Sequence of chain 1.C:
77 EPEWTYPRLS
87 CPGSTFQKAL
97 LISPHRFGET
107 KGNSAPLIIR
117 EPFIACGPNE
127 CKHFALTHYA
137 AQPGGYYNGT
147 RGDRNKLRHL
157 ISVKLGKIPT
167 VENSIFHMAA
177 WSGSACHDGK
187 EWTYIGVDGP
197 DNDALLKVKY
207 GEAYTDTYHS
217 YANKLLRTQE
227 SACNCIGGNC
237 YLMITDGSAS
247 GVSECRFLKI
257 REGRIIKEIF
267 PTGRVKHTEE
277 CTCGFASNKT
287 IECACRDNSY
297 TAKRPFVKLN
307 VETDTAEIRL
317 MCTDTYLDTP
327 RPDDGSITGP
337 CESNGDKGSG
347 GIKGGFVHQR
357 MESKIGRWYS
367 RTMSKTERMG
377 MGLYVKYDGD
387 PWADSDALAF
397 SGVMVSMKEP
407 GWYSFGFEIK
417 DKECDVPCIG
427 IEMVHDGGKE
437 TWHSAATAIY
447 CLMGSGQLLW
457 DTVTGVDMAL

The protein below binds the small molecule below.
Small molecule (SMILES): CC(=O)N[C@@H]1[C@@H](O)[C@H](O)[C@@H](CO)O[C@H]1O

Binding-site contacts:
Ligand atom N2 contacts residue ASN144 of chain 1.C at 3.1 Å (h-bond).
Ligand atom C2 contacts residue ASN144 of chain 1.C at 2.0 Å.
Ligand atom C5 contacts residue ASN144 of chain 1.C at 3.7 Å.
Ligand atom O7 contacts residue ASN144 of chain 1.C at 3.9 Å.
Ligand atom O3 contacts residue ASN144 of chain 1.C at 3.3 Å (h-bond).
Ligand atom C3 contacts residue ASN144 of chain 1.C at 3.2 Å.
Ligand atom O5 contacts residue ASN144 of chain 1.C at 2.4 Å (h-bond).
Ligand atom C1 contacts residue ASN144 of chain 1.C at 1.4 Å.
Ligand atom C4 contacts residue ASN144 of chain 1.C at 4.0 Å.
Ligand atom C7 contacts residue ASN144 of chain 1.C at 3.8 Å.